Sequence of chain 9.B:
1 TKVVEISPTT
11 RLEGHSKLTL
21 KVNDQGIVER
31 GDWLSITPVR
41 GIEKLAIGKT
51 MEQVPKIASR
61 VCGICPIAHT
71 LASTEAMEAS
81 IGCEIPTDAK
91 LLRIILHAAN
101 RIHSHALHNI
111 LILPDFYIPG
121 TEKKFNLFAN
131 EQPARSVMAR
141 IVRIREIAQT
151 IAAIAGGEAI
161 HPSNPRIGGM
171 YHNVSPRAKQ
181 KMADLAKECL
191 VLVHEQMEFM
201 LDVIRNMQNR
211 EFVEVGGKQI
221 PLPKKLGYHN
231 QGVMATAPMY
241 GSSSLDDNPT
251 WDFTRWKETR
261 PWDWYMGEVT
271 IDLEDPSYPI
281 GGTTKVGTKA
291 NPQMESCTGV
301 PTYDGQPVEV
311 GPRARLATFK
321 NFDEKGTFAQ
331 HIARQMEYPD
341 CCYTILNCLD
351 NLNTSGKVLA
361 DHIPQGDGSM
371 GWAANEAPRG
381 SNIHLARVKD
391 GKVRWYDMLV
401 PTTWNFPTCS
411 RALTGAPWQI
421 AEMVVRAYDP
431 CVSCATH

The small molecule below binds the protein below.
Small molecule (SMILES): N#C[Fe]([Ni])(C#N)C=O

Binding-site contacts:
Ligand atom N2 contacts residue CYS434 of chain 9.B at 3.4 Å.
Ligand atom N2 contacts residue PRO401 of chain 9.B at 3.3 Å.
Ligand atom C2 contacts residue THR402 of chain 9.B at 3.8 Å.
Ligand atom C2 contacts residue CYS431 of chain 9.B at 3.7 Å (hydrophobic).
Ligand atom NI contacts residue CYS431 of chain 9.B at 2.4 Å.
Ligand atom O3 contacts residue CYS65 of chain 9.B at 3.9 Å.
Ligand atom C3 contacts residue VAL400 of chain 9.B at 3.6 Å (hydrophobic).
Ligand atom N1 contacts residue ARG379 of chain 9.B at 3.0 Å (salt-bridge).
Ligand atom C1 contacts residue ARG379 of chain 9.B at 3.5 Å.
Ligand atom FE contacts residue CYS65 of chain 9.B at 2.4 Å.
Ligand atom O3 contacts residue ALA68 of chain 9.B at 3.6 Å.
Ligand atom N2 contacts residue CYS431 of chain 9.B at 3.8 Å.
Ligand atom C3 contacts residue CYS434 of chain 9.B at 3.3 Å (hydrophobic).
Ligand atom O3 contacts residue VAL400 of chain 9.B at 3.6 Å.
Ligand atom FE contacts residue CYS434 of chain 9.B at 2.5 Å.
Ligand atom O3 contacts residue ASN382 of chain 9.B at 3.1 Å.
Ligand atom C1 contacts residue PRO378 of chain 9.B at 4.1 Å (hydrophobic).
Ligand atom N1 contacts residue ALA377 of chain 9.B at 3.4 Å.
Ligand atom C2 contacts residue PRO401 of chain 9.B at 3.5 Å (hydrophobic).
Ligand atom O3 contacts residue HIS69 of chain 9.B at 3.5 Å.
Ligand atom N1 contacts residue CYS65 of chain 9.B at 3.5 Å.
Ligand atom O3 contacts residue ALA377 of chain 9.B at 3.4 Å.
Ligand atom C3 contacts residue HIS69 of chain 9.B at 3.5 Å.
Ligand atom C1 contacts residue CYS65 of chain 9.B at 3.1 Å (hydrophobic).
Ligand atom C2 contacts residue ARG379 of chain 9.B at 3.8 Å.
Ligand atom C2 contacts residue VAL400 of chain 9.B at 3.8 Å (hydrophobic).
Ligand atom C3 contacts residue ALA377 of chain 9.B at 3.7 Å (hydrophobic).
Ligand atom N2 contacts residue THR402 of chain 9.B at 2.8 Å (h-bond).
Ligand atom O3 contacts residue PRO401 of chain 9.B at 3.4 Å.
Ligand atom C3 contacts residue PRO401 of chain 9.B at 3.5 Å (hydrophobic).
Ligand atom NI contacts residue CYS434 of chain 9.B at 2.6 Å.
Ligand atom NI contacts residue CYS62 of chain 9.B at 2.3 Å.
Ligand atom N2 contacts residue VAL400 of chain 9.B at 3.9 Å.
Ligand atom NI contacts residue CYS65 of chain 9.B at 2.5 Å.
Ligand atom C3 contacts residue ALA68 of chain 9.B at 4.1 Å (hydrophobic).
Ligand atom C1 contacts residue ALA377 of chain 9.B at 3.7 Å (hydrophobic).
Ligand atom N1 contacts residue PRO378 of chain 9.B at 3.2 Å.
Ligand atom N2 contacts residue ARG379 of chain 9.B at 3.9 Å.
Ligand atom C3 contacts residue CYS65 of chain 9.B at 3.1 Å (hydrophobic).
Ligand atom C2 contacts residue CYS434 of chain 9.B at 3.1 Å (hydrophobic).